A small-molecule ligand and the protein it binds are described below.
Small molecule (SMILES): Cc1cn([C@H]2C[C@H](O)[C@@H](CO[P](=O)(O)O[C@H]3C[C@H](n4cnc5c(=O)[nH]c(N)nc54)O[C@@H]3CO[P](=O)(O)O[C@H]3C[C@H](n4ccc(N)nc4=O)O[C@@H]3COP(=O)=O)O2)c(=O)[nH]c1=O

Binding-site contacts:
Ligand atom N3 contacts residue THR59 of chain 6.G at 3.3 Å (h-bond).
Ligand atom OP2 contacts residue LYS115 of chain 6.G at 3.8 Å.
Ligand atom C8 contacts residue LYS115 of chain 6.G at 3.9 Å.
Ligand atom C5 contacts residue LEU175 of chain 6.G at 3.7 Å (hydrophobic).
Ligand atom C2' contacts residue TYR244 of chain 6.G at 3.8 Å (hydrophobic).
Ligand atom O2 contacts residue THR59 of chain 6.G at 3.2 Å (h-bond).
Ligand atom C2 contacts residue GLN246 of chain 6.G at 3.9 Å.
Ligand atom C6 contacts residue LYS173 of chain 6.G at 3.9 Å.
Ligand atom C4 contacts residue LEU175 of chain 6.G at 3.9 Å (hydrophobic).
Ligand atom OP2 contacts residue TYR244 of chain 6.G at 3.1 Å (h-bond).
Ligand atom N7 contacts residue LYS115 of chain 6.G at 3.0 Å (salt-bridge).
Ligand atom O6 contacts residue LYS115 of chain 6.G at 3.6 Å.
Ligand atom O5' contacts residue TYR244 of chain 6.G at 3.8 Å.
Ligand atom OP1 contacts residue ARG61 of chain 6.G at 3.8 Å.
Ligand atom O6 contacts residue LEU175 of chain 6.G at 3.8 Å.
Ligand atom C5' contacts residue LEU113 of chain 6.G at 4.0 Å (hydrophobic).
Ligand atom O4 contacts residue ARG56 of chain 5.I at 3.1 Å (salt-bridge).
Ligand atom O2 contacts residue GLN246 of chain 6.G at 2.7 Å (h-bond).
Ligand atom P contacts residue LYS165 of chain 6.I at 3.8 Å.
Ligand atom O3' contacts residue LYS112 of chain 6.G at 3.4 Å.
Ligand atom OP1 contacts residue PHE52 of chain 5.I at 3.0 Å (h-bond).
Ligand atom N7 contacts residue LEU175 of chain 6.G at 3.9 Å.
Ligand atom N1 contacts residue THR59 of chain 6.G at 3.9 Å.
Ligand atom O6 contacts residue LYS173 of chain 6.G at 3.0 Å (salt-bridge).
Ligand atom C7 contacts residue PHE52 of chain 5.I at 3.7 Å (hydrophobic).
Ligand atom C8 contacts residue TYR244 of chain 6.G at 3.3 Å (hydrophobic).
Ligand atom P contacts residue ARG61 of chain 6.G at 3.5 Å.
Ligand atom OP2 contacts residue LYS165 of chain 6.I at 2.9 Å (salt-bridge).
Ligand atom P contacts residue PHE52 of chain 5.I at 4.0 Å.
Ligand atom N9 contacts residue LEU175 of chain 6.G at 3.8 Å.
Ligand atom OP1 contacts residue LYS164 of chain 6.I at 3.3 Å.
Ligand atom C2 contacts residue THR59 of chain 6.G at 3.4 Å.
Ligand atom C5 contacts residue LYS173 of chain 6.G at 4.0 Å.
Ligand atom OP2 contacts residue ARG61 of chain 6.G at 2.7 Å (salt-bridge).
Ligand atom O3' contacts residue ARG61 of chain 6.G at 3.9 Å.
Ligand atom OP1 contacts residue LYS165 of chain 6.I at 2.8 Å (salt-bridge).
Ligand atom N4 contacts residue LYS173 of chain 6.G at 3.8 Å.
Ligand atom C6 contacts residue LEU175 of chain 6.G at 3.6 Å (hydrophobic).
Ligand atom C5 contacts residue LYS115 of chain 6.G at 3.9 Å.
Ligand atom C8 contacts residue LEU175 of chain 6.G at 3.8 Å (hydrophobic).

Sequence of chain 6.G:
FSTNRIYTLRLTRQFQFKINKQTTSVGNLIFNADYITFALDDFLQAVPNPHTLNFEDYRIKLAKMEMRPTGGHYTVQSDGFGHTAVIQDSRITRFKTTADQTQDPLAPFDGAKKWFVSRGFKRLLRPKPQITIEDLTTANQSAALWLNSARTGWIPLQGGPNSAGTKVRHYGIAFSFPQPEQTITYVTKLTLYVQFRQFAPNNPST

Sequence of chain 6.I:
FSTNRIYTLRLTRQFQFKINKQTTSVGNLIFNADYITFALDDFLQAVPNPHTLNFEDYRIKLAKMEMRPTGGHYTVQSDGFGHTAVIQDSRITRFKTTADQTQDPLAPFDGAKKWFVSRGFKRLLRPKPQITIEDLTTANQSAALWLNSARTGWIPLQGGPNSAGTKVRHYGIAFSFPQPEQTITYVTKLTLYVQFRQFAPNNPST

Sequence of chain 5.I:
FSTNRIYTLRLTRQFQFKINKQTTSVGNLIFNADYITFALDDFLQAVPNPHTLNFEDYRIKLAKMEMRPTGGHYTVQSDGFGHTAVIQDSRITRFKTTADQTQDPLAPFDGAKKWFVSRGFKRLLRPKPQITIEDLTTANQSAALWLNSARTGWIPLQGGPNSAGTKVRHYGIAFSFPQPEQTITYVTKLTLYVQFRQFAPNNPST